Sequence of chain 1.A:
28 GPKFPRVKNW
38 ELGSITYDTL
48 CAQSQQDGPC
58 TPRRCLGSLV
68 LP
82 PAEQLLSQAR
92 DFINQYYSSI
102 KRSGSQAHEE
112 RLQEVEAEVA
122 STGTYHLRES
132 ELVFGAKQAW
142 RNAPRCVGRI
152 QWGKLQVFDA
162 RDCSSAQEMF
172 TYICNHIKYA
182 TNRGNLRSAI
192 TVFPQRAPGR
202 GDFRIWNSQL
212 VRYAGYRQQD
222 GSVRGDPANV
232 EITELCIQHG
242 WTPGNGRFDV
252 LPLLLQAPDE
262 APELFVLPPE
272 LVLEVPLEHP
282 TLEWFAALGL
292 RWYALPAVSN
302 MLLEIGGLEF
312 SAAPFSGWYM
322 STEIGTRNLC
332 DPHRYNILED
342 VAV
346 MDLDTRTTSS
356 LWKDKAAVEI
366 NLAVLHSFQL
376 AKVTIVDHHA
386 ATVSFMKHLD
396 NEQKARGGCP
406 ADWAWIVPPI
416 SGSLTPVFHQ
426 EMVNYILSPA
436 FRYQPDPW

Sequence of chain 1.B:
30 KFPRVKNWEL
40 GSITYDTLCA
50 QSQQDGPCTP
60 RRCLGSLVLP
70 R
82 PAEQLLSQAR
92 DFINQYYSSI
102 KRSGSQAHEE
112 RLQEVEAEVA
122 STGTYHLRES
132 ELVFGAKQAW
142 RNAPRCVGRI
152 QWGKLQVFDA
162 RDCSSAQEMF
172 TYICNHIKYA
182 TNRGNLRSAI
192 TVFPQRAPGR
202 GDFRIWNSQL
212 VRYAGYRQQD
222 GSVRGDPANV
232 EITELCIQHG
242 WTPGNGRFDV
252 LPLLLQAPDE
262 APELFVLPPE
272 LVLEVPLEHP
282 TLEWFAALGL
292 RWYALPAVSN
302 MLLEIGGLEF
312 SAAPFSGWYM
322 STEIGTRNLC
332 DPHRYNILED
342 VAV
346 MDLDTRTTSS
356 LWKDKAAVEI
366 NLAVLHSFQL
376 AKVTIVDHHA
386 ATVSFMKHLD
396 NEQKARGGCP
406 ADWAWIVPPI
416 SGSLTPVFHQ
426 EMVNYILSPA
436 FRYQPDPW

This protein binds this small molecule.
Small molecule (SMILES): Cc1cc(N)nc(CCc2cccc([C@H](N)Cc3cc(C)cc(N)n3)c2)c1

Binding-site contacts:
Ligand atom C28 contacts residue HEM1 of chain 1.J at 3.5 Å.
Ligand atom N12 contacts residue TYR320 of chain 1.B at 3.5 Å.
Ligand atom C17 contacts residue GLY318 of chain 1.B at 3.8 Å.
Ligand atom C2 contacts residue HEM1 of chain 1.J at 3.6 Å.
Ligand atom C12 contacts residue GLU324 of chain 1.B at 3.3 Å.
Ligand atom C13 contacts residue HEM1 of chain 1.J at 3.4 Å.
Ligand atom N21 contacts residue HEM1 of chain 1.J at 2.5 Å (h-bond).
Ligand atom C12 contacts residue HEM1 of chain 1.J at 3.7 Å.
Ligand atom C17 contacts residue PRO297 of chain 1.B at 3.9 Å (hydrophobic).
Ligand atom C15 contacts residue VAL299 of chain 1.B at 3.9 Å (hydrophobic).
Ligand atom C24 contacts residue TYR438 of chain 1.B at 3.6 Å (hydrophobic).
Ligand atom C17 contacts residue HEM1 of chain 1.J at 3.5 Å.
Ligand atom C1 contacts residue HEM1 of chain 1.J at 3.3 Å.
Ligand atom C13 contacts residue TRP319 of chain 1.B at 3.8 Å (hydrophobic).
Ligand atom C12 contacts residue TRP319 of chain 1.B at 3.7 Å (hydrophobic).
Ligand atom C22 contacts residue HEM1 of chain 1.J at 3.4 Å.
Ligand atom C22 contacts residue TYR438 of chain 1.B at 3.9 Å (hydrophobic).
Ligand atom N11 contacts residue GLU324 of chain 1.B at 2.6 Å (salt-bridge).
Ligand atom C23 contacts residue TYR438 of chain 1.B at 3.6 Å (hydrophobic).
Ligand atom C29 contacts residue HEM1 of chain 1.J at 3.2 Å.
Ligand atom C25 contacts residue TYR438 of chain 1.B at 3.9 Å (hydrophobic).
Ligand atom C6 contacts residue HEM1 of chain 1.J at 3.8 Å.
Ligand atom N12 contacts residue TRP319 of chain 1.B at 2.8 Å (h-bond).
Ligand atom C27 contacts residue TYR438 of chain 1.B at 3.8 Å (hydrophobic).
Ligand atom C18 contacts residue HEM1 of chain 1.J at 3.6 Å.
Ligand atom N29 contacts residue GOL1 of chain 1.N at 3.9 Å.
Ligand atom C19 contacts residue VAL299 of chain 1.B at 3.5 Å (hydrophobic).
Ligand atom C16 contacts residue GLU324 of chain 1.B at 3.4 Å.
Ligand atom N22 contacts residue ARG146 of chain 1.B at 3.3 Å (salt-bridge).
Ligand atom C14 contacts residue HEM1 of chain 1.J at 3.9 Å.
Ligand atom N22 contacts residue HEM1 of chain 1.J at 3.0 Å (h-bond).
Ligand atom C3 contacts residue GLN210 of chain 1.B at 3.2 Å.
Ligand atom N12 contacts residue GLU324 of chain 1.B at 2.5 Å (salt-bridge).
Ligand atom N12 contacts residue HEM1 of chain 1.J at 3.4 Å.
Ligand atom C4 contacts residue GLN210 of chain 1.B at 3.2 Å.
Ligand atom C26 contacts residue HEM1 of chain 1.J at 3.4 Å.
Ligand atom N12 contacts residue MET321 of chain 1.B at 3.7 Å.
Ligand atom C18 contacts residue GLU324 of chain 1.B at 3.2 Å.
Ligand atom C13 contacts residue PRO297 of chain 1.B at 3.9 Å (hydrophobic).
Ligand atom C23 contacts residue VAL67 of chain 1.B at 3.6 Å (hydrophobic).